A small-molecule ligand and the protein it binds are described below.
Small molecule (SMILES): CC(C)CCC[C@@H](C)[C@H]1CC[C@H]2[C@@H]3CC=C4C[C@@H](O)CC[C@]4(C)[C@H]3CC[C@]12C

Binding-site contacts:
Ligand atom C26 contacts residue ILE271 of chain 1.D at 3.7 Å (hydrophobic).
Ligand atom C24 contacts residue LEU318 of chain 1.D at 4.4 Å (hydrophobic).
Ligand atom C4 contacts residue HIS232 of chain 1.D at 4.5 Å.
Ligand atom C17 contacts residue TRP314 of chain 1.D at 4.4 Å (hydrophobic).
Ligand atom C24 contacts residue ILE271 of chain 1.D at 4.5 Å (hydrophobic).
Ligand atom C25 contacts residue LEU268 of chain 1.D at 4.0 Å (hydrophobic).
Ligand atom C21 contacts residue LEU268 of chain 1.D at 3.6 Å (hydrophobic).
Ligand atom C21 contacts residue LEU239 of chain 1.D at 3.5 Å (hydrophobic).
Ligand atom C12 contacts residue LEU239 of chain 1.D at 3.9 Å (hydrophobic).
Ligand atom O1 contacts residue HIS232 of chain 1.D at 4.5 Å.
Ligand atom C6 contacts residue HIS232 of chain 1.D at 4.1 Å.
Ligand atom C9 contacts residue VAL235 of chain 1.D at 4.4 Å (hydrophobic).
Ligand atom C7 contacts residue TRP314 of chain 1.D at 4.1 Å (hydrophobic).
Ligand atom C14 contacts residue TRP314 of chain 1.D at 4.3 Å (hydrophobic).
Ligand atom C26 contacts residue LEU268 of chain 1.D at 4.1 Å (hydrophobic).
Ligand atom C26 contacts residue ALA267 of chain 1.D at 4.0 Å (hydrophobic).
Ligand atom C3 contacts residue HIS232 of chain 1.D at 3.9 Å.
Ligand atom C2 contacts residue VAL235 of chain 1.D at 4.3 Å (hydrophobic).
Ligand atom C11 contacts residue VAL235 of chain 1.D at 3.6 Å (hydrophobic).
Ligand atom C16 contacts residue TRP314 of chain 1.D at 4.3 Å (hydrophobic).
Ligand atom C12 contacts residue VAL235 of chain 1.D at 4.1 Å (hydrophobic).
Ligand atom C1 contacts residue VAL235 of chain 1.D at 4.0 Å (hydrophobic).
Ligand atom C15 contacts residue TRP314 of chain 1.D at 4.5 Å (hydrophobic).
Ligand atom C5 contacts residue HIS232 of chain 1.D at 4.4 Å.
Ligand atom C3 contacts residue LEU231 of chain 1.D at 4.5 Å (hydrophobic).
Ligand atom O1 contacts residue LEU231 of chain 1.D at 4.0 Å.

Sequence of chain 1.D:
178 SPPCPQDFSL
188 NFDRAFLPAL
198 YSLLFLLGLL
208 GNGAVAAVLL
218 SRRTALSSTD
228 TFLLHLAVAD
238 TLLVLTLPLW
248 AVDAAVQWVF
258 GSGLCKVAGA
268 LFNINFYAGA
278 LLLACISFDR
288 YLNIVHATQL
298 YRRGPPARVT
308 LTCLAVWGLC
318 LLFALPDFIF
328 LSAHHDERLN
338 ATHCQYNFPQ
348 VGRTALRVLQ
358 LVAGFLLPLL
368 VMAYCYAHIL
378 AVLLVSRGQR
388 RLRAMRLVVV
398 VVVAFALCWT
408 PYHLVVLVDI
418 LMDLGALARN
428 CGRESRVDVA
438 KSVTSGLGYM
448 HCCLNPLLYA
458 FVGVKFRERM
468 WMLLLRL